Sequence of chain 1.B:
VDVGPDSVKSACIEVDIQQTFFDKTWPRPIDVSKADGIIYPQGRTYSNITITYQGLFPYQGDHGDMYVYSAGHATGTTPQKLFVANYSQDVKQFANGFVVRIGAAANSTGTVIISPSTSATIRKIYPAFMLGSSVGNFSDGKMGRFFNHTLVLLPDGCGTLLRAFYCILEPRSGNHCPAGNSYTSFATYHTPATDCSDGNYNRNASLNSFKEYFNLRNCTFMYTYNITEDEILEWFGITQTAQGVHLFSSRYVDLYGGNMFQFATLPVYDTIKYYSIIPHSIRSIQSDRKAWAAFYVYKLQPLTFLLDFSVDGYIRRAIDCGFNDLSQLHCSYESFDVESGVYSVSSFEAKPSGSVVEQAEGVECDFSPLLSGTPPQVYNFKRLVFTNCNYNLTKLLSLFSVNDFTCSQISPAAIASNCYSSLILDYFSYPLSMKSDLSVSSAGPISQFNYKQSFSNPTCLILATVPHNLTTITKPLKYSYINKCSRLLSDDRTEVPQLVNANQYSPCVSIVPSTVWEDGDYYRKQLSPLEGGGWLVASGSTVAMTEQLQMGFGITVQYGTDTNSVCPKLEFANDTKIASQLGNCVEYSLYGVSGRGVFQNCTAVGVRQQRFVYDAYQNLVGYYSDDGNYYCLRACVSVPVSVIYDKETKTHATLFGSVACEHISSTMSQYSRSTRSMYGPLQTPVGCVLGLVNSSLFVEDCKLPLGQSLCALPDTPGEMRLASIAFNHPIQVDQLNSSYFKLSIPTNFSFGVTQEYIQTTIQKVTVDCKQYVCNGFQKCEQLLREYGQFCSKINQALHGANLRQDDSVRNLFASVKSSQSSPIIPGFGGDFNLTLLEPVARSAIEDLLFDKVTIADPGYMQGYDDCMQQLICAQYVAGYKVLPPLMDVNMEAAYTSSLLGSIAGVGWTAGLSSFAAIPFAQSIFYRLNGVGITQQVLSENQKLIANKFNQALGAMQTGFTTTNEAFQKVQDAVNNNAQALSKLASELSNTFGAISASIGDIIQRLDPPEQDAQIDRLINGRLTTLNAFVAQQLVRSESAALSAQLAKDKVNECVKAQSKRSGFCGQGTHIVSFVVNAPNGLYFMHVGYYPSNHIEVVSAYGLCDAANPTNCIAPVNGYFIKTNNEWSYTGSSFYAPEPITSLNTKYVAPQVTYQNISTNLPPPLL

A small-molecule ligand and the protein it binds are described below.
Small molecule (SMILES): CC(=O)N[C@H]1[C@H](O[C@H]2[C@H](O)[C@@H](NC(C)=O)CO[C@@H]2CO)O[C@H](CO)[C@@H](O[C@@H]2O[C@H](CO[C@H]3O[C@H](CO)[C@@H](O)[C@H](O)[C@@H]3O)[C@@H](O)[C@H](O)[C@@H]2O)[C@@H]1O

Binding-site contacts:
Ligand atom C6 contacts residue VAL24 of chain 1.B at 4.1 Å (hydrophobic).
Ligand atom O3 contacts residue PRO26 of chain 1.B at 4.3 Å.
Ligand atom O5 contacts residue ARG184 of chain 1.B at 3.7 Å.
Ligand atom C5 contacts residue ASN225 of chain 1.B at 3.5 Å.
Ligand atom O3 contacts residue ASP23 of chain 1.B at 3.0 Å (salt-bridge).
Ligand atom C5 contacts residue VAL24 of chain 1.B at 3.8 Å (hydrophobic).
Ligand atom O6 contacts residue GLY25 of chain 1.B at 3.7 Å.
Ligand atom C6 contacts residue PRO26 of chain 1.B at 4.2 Å (hydrophobic).
Ligand atom O6 contacts residue PRO26 of chain 1.B at 3.9 Å.
Ligand atom O2 contacts residue VAL24 of chain 1.B at 4.4 Å.
Ligand atom C2 contacts residue ASN225 of chain 1.B at 2.7 Å.
Ligand atom C6 contacts residue GLY25 of chain 1.B at 3.7 Å.
Ligand atom C4 contacts residue VAL24 of chain 1.B at 3.8 Å (hydrophobic).
Ligand atom O7 contacts residue PRO26 of chain 1.B at 3.4 Å.
Ligand atom O6 contacts residue ARG184 of chain 1.B at 3.9 Å.
Ligand atom C3 contacts residue VAL24 of chain 1.B at 4.4 Å (hydrophobic).
Ligand atom C1 contacts residue ASN225 of chain 1.B at 1.4 Å.
Ligand atom O4 contacts residue VAL22 of chain 1.B at 4.5 Å.
Ligand atom O5 contacts residue VAL24 of chain 1.B at 4.2 Å.
Ligand atom C2 contacts residue MET243 of chain 1.B at 4.5 Å (hydrophobic).
Ligand atom O3 contacts residue VAL24 of chain 1.B at 4.2 Å.
Ligand atom C8 contacts residue PRO26 of chain 1.B at 4.5 Å (hydrophobic).
Ligand atom C1 contacts residue ARG184 of chain 1.B at 4.3 Å.
Ligand atom C3 contacts residue ASN225 of chain 1.B at 3.9 Å.
Ligand atom C8 contacts residue ASN229 of chain 1.B at 3.1 Å.
Ligand atom C7 contacts residue ASN225 of chain 1.B at 3.9 Å.
Ligand atom O2 contacts residue MET243 of chain 1.B at 4.1 Å.
Ligand atom N2 contacts residue ASN225 of chain 1.B at 2.9 Å (h-bond).
Ligand atom C8 contacts residue ASN225 of chain 1.B at 4.2 Å.
Ligand atom O4 contacts residue ASP23 of chain 1.B at 2.3 Å (salt-bridge).
Ligand atom C1 contacts residue VAL24 of chain 1.B at 3.7 Å (hydrophobic).
Ligand atom O5 contacts residue ASN225 of chain 1.B at 2.3 Å (h-bond).
Ligand atom C3 contacts residue VAL24 of chain 1.B at 4.5 Å (hydrophobic).
Ligand atom C4 contacts residue ASP23 of chain 1.B at 3.3 Å.
Ligand atom O3 contacts residue MET243 of chain 1.B at 3.8 Å.
Ligand atom O3 contacts residue PHE242 of chain 1.B at 4.5 Å.
Ligand atom C3 contacts residue ASP23 of chain 1.B at 3.4 Å.
Ligand atom C2 contacts residue VAL24 of chain 1.B at 4.4 Å (hydrophobic).
Ligand atom C4 contacts residue ASN225 of chain 1.B at 4.2 Å.